Binding-site contacts:
Ligand atom C5 contacts residue ASN153 of chain 23.E at 3.6 Å.
Ligand atom O6 contacts residue ASN153 of chain 23.E at 4.5 Å.
Ligand atom O6 contacts residue HIS149 of chain 23.E at 3.0 Å (h-bond).
Ligand atom C4 contacts residue HIS149 of chain 23.E at 4.4 Å.
Ligand atom C5 contacts residue HIS149 of chain 23.E at 4.4 Å.
Ligand atom O7 contacts residue HIS149 of chain 23.E at 3.6 Å.
Ligand atom C3 contacts residue HIS149 of chain 23.E at 4.5 Å.
Ligand atom C6 contacts residue HIS158 of chain 23.E at 4.0 Å.
Ligand atom O5 contacts residue ASN153 of chain 23.E at 2.3 Å (h-bond).
Ligand atom O6 contacts residue GLY156 of chain 23.E at 4.5 Å.
Ligand atom C8 contacts residue GLY102 of chain 23.C at 3.3 Å.
Ligand atom O5 contacts residue HIS149 of chain 23.E at 3.5 Å (h-bond).
Ligand atom C1 contacts residue THR155 of chain 23.E at 4.0 Å.
Ligand atom C6 contacts residue HIS149 of chain 23.E at 4.2 Å.
Ligand atom C2 contacts residue ASN153 of chain 23.E at 2.4 Å.
Ligand atom O5 contacts residue HIS158 of chain 23.E at 3.1 Å (h-bond).
Ligand atom O5 contacts residue THR155 of chain 23.E at 4.3 Å.
Ligand atom C8 contacts residue ASN153 of chain 23.E at 4.0 Å.
Ligand atom C7 contacts residue HIS149 of chain 23.E at 4.5 Å.
Ligand atom C1 contacts residue HIS158 of chain 23.E at 3.9 Å.
Ligand atom C5 contacts residue HIS158 of chain 23.E at 4.2 Å.
Ligand atom C1 contacts residue ASN153 of chain 23.E at 1.4 Å.
Ligand atom C2 contacts residue HIS149 of chain 23.E at 3.7 Å.
Ligand atom N2 contacts residue ASN153 of chain 23.E at 2.9 Å (h-bond).
Ligand atom C4 contacts residue ASN153 of chain 23.E at 4.2 Å.
Ligand atom O3 contacts residue HIS149 of chain 23.E at 4.2 Å.
Ligand atom C1 contacts residue HIS149 of chain 23.E at 3.6 Å.
Ligand atom O7 contacts residue ASN153 of chain 23.E at 3.3 Å (h-bond).
Ligand atom O6 contacts residue HIS158 of chain 23.E at 2.8 Å (h-bond).
Ligand atom C7 contacts residue ASN153 of chain 23.E at 3.3 Å.
Ligand atom C3 contacts residue ASN153 of chain 23.E at 3.8 Å.

This protein binds this small molecule.
Small molecule (SMILES): CC(=O)N[C@H]1[C@H](O[C@H]2[C@H](O)[C@@H](NC(C)=O)CO[C@@H]2CO)O[C@H](CO)[C@@H](O)[C@@H]1O

Sequence of chain 23.E:
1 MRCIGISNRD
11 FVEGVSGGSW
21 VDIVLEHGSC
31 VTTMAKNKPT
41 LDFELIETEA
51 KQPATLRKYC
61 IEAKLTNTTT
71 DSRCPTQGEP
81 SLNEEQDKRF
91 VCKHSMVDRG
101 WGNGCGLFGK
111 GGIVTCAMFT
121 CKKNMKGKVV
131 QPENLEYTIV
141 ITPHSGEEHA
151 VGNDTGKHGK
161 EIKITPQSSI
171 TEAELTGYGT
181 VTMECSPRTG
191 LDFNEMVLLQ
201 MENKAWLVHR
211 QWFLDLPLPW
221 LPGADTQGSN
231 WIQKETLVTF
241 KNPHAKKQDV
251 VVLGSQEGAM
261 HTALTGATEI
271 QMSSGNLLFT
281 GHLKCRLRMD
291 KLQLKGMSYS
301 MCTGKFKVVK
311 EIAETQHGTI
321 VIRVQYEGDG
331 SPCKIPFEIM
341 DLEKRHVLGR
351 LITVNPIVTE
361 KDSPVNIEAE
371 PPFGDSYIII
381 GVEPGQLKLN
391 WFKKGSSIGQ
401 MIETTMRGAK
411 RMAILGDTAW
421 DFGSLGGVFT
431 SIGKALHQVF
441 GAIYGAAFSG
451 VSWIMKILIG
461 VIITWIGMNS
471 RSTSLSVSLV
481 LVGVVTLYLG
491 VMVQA

Sequence of chain 23.C:
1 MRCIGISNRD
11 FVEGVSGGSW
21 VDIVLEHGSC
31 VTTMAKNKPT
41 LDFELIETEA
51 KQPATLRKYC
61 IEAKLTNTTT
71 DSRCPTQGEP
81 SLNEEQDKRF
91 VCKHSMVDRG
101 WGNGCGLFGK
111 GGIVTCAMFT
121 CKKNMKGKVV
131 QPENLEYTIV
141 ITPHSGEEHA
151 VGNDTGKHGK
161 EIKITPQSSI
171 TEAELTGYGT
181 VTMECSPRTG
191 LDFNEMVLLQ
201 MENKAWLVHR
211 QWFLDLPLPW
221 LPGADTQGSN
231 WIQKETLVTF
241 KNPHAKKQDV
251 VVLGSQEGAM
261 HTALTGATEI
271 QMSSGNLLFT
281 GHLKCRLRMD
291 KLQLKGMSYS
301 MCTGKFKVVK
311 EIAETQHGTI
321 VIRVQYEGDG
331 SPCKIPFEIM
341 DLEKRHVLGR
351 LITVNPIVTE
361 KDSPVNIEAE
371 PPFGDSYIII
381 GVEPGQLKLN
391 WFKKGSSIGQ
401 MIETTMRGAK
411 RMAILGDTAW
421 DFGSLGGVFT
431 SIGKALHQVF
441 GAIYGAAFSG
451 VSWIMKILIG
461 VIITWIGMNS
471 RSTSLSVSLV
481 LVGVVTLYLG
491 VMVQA